Binding-site contacts:
Ligand atom C15 contacts residue ARG429 of chain 1.D at 3.5 Å.
Ligand atom C18 contacts residue ARG429 of chain 1.D at 3.0 Å.
Ligand atom C5 contacts residue ALA455 of chain 1.D at 4.4 Å (hydrophobic).
Ligand atom C17 contacts residue GLN426 of chain 1.D at 3.9 Å.
Ligand atom C4 contacts residue THR458 of chain 1.D at 3.5 Å.
Ligand atom C2 contacts residue ARG462 of chain 1.D at 4.3 Å.
Ligand atom C21 contacts residue ARG429 of chain 1.D at 2.9 Å.
Ligand atom C1 contacts residue ATP1 of chain 1.R at 3.4 Å.
Ligand atom C6 contacts residue THR458 of chain 1.D at 4.2 Å.
Ligand atom B1 contacts residue ATP1 of chain 1.R at 1.4 Å.
Ligand atom C5 contacts residue THR458 of chain 1.D at 3.5 Å.
Ligand atom N1 contacts residue ATP1 of chain 1.R at 3.2 Å (h-bond).
Ligand atom C5 contacts residue ATP1 of chain 1.R at 3.0 Å.
Ligand atom B1 contacts residue THR458 of chain 1.D at 3.6 Å.
Ligand atom C16 contacts residue ARG429 of chain 1.D at 3.8 Å.
Ligand atom C8 contacts residue ARG462 of chain 1.D at 3.6 Å.
Ligand atom C19 contacts residue ARG429 of chain 1.D at 2.5 Å.
Ligand atom O3 contacts residue ATP1 of chain 1.R at 4.2 Å.
Ligand atom C17 contacts residue ARG429 of chain 1.D at 3.6 Å.
Ligand atom C1 contacts residue ARG462 of chain 1.D at 4.1 Å.
Ligand atom C1 contacts residue THR458 of chain 1.D at 4.1 Å.
Ligand atom N2 contacts residue ATP1 of chain 1.R at 2.5 Å (h-bond).
Ligand atom C21 contacts residue GLN426 of chain 1.D at 3.1 Å.
Ligand atom O2 contacts residue MET294 of chain 1.D at 3.8 Å.
Ligand atom S1 contacts residue ATP1 of chain 1.R at 3.2 Å (h-bond).
Ligand atom C2 contacts residue ATP1 of chain 1.R at 3.5 Å.
Ligand atom C16 contacts residue THR458 of chain 1.D at 3.9 Å.
Ligand atom C17 contacts residue THR458 of chain 1.D at 4.4 Å.
Ligand atom C4 contacts residue ATP1 of chain 1.R at 2.6 Å.
Ligand atom C20 contacts residue ARG429 of chain 1.D at 2.7 Å.
Ligand atom C6 contacts residue GLY403 of chain 1.B at 3.3 Å.
Ligand atom C18 contacts residue GLN426 of chain 1.D at 4.0 Å.
Ligand atom C8 contacts residue GLY403 of chain 1.B at 3.5 Å.
Ligand atom C7 contacts residue GLY403 of chain 1.B at 2.9 Å.
Ligand atom C16 contacts residue ATP1 of chain 1.R at 3.8 Å.
Ligand atom C7 contacts residue ARG462 of chain 1.D at 4.2 Å.
Ligand atom C6 contacts residue ALA455 of chain 1.D at 4.3 Å (hydrophobic).
Ligand atom C7 contacts residue PRO402 of chain 1.B at 4.3 Å (hydrophobic).
Ligand atom C15 contacts residue ATP1 of chain 1.R at 4.0 Å.
Ligand atom O2 contacts residue ATP1 of chain 1.R at 2.8 Å.

Sequence of chain 1.B:
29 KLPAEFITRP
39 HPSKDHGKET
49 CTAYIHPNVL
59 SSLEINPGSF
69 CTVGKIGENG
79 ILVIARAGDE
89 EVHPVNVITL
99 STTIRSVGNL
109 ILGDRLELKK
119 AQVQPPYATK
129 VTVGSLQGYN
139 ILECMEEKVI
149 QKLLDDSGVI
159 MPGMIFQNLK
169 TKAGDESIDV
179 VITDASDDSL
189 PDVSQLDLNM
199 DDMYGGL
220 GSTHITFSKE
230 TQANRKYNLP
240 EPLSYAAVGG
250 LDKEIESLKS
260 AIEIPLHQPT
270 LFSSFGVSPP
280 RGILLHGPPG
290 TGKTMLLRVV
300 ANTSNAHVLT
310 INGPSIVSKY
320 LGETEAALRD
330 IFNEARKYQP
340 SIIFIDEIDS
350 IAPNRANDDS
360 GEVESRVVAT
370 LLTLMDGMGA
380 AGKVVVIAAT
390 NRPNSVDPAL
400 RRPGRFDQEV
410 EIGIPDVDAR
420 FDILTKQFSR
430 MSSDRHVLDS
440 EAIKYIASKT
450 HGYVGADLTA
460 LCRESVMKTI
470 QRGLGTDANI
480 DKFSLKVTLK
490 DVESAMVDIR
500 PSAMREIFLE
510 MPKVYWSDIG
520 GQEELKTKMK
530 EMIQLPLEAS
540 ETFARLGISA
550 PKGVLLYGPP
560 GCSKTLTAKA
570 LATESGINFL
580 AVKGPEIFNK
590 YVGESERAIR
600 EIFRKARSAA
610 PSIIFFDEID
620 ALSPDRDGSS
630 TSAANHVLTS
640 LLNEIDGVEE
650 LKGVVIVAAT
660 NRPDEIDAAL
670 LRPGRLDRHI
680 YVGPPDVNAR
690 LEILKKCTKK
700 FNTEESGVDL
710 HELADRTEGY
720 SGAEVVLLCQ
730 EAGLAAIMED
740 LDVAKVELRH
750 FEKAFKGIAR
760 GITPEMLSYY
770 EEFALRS

Sequence of chain 1.D:
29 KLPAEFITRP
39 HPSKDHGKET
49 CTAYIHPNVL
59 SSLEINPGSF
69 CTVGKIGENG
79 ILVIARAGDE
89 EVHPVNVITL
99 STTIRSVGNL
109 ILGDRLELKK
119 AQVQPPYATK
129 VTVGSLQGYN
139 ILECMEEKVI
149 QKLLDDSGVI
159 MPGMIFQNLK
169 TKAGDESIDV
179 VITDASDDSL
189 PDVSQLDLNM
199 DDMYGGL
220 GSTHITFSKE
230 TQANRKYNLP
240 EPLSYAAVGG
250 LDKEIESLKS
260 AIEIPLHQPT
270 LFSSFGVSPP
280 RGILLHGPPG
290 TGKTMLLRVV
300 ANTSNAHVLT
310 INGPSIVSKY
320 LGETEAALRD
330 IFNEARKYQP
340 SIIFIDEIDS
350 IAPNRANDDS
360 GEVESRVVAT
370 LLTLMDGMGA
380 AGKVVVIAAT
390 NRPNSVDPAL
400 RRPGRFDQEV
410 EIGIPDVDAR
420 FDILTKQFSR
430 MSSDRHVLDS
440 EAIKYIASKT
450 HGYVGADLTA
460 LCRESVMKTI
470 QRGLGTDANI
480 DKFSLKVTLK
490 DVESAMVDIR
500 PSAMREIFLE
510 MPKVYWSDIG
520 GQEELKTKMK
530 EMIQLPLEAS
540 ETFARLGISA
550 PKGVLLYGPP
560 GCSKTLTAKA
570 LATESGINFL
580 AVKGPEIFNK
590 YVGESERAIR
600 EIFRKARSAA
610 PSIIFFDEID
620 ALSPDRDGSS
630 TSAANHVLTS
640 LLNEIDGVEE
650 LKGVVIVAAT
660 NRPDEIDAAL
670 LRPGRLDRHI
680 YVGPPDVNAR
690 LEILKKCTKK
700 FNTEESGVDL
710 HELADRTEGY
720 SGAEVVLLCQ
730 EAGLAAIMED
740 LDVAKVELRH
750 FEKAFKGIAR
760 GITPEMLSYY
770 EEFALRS

A small-molecule ligand and the protein it binds are described below.
Small molecule (SMILES): Cc1ccc(S(=O)(=O)N2N=Cc3ccccc3B2O)cc1